Sequence of chain 1.E:
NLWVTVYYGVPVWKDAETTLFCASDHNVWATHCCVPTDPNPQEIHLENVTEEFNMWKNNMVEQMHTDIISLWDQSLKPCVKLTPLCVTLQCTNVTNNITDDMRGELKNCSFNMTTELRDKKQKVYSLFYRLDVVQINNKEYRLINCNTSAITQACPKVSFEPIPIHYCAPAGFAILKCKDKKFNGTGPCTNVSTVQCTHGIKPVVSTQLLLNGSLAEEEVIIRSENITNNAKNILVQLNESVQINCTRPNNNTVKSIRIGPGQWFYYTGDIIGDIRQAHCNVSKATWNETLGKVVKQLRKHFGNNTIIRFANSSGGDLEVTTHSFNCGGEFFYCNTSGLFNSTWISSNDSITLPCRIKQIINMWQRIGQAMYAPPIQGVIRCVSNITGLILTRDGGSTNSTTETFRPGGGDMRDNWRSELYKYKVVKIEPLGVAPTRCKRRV

Binding-site contacts:
Ligand atom C1 contacts residue LYS345 of chain 1.E at 4.0 Å.
Ligand atom C1 contacts residue ASN291 of chain 1.E at 1.5 Å.
Ligand atom O5 contacts residue LYS345 of chain 1.E at 4.5 Å.
Ligand atom C8 contacts residue ASN291 of chain 1.E at 4.0 Å.
Ligand atom O7 contacts residue GLU270 of chain 1.E at 4.4 Å.
Ligand atom C5 contacts residue ASN291 of chain 1.E at 3.8 Å.
Ligand atom C4 contacts residue ASN291 of chain 1.E at 4.3 Å.
Ligand atom N2 contacts residue GLU292 of chain 1.E at 4.4 Å.
Ligand atom C3 contacts residue ASN291 of chain 1.E at 3.9 Å.
Ligand atom C8 contacts residue GLU292 of chain 1.E at 4.0 Å.
Ligand atom O5 contacts residue ASN291 of chain 1.E at 2.5 Å (h-bond).
Ligand atom C2 contacts residue GLU270 of chain 1.E at 4.1 Å.
Ligand atom C5 contacts residue LYS345 of chain 1.E at 4.2 Å.
Ligand atom O7 contacts residue ASN291 of chain 1.E at 3.7 Å.
Ligand atom C7 contacts residue ASN291 of chain 1.E at 3.5 Å.
Ligand atom O5 contacts residue GLU271 of chain 1.E at 4.1 Å.
Ligand atom C1 contacts residue GLU271 of chain 1.E at 4.5 Å.
Ligand atom C1 contacts residue GLU270 of chain 1.E at 3.9 Å.
Ligand atom N2 contacts residue ASN291 of chain 1.E at 2.9 Å (h-bond).
Ligand atom C3 contacts residue LYS345 of chain 1.E at 4.3 Å.
Ligand atom C2 contacts residue ASN291 of chain 1.E at 2.5 Å.
Ligand atom O5 contacts residue GLU270 of chain 1.E at 3.7 Å.

This small molecule binds to this protein.
Small molecule (SMILES): CC(=O)N[C@@H]1[C@@H](O)[C@H](O)[C@@H](CO)O[C@H]1O